Sequence of chain 1.B:
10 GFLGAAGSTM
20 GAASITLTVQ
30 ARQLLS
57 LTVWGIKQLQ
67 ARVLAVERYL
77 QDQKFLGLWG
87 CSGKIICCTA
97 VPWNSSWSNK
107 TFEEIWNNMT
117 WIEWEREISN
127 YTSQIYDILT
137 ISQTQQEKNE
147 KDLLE

Binding-site contacts:
Ligand atom C2 contacts residue ASN114 of chain 1.B at 2.6 Å.
Ligand atom O5 contacts residue ASN114 of chain 1.B at 2.2 Å (h-bond).
Ligand atom C8 contacts residue ASN114 of chain 1.B at 4.3 Å.
Ligand atom N2 contacts residue ASN113 of chain 1.B at 4.3 Å.
Ligand atom C5 contacts residue ASN114 of chain 1.B at 3.5 Å.
Ligand atom C4 contacts residue ASN114 of chain 1.B at 4.2 Å.
Ligand atom N2 contacts residue ASN114 of chain 1.B at 3.2 Å (h-bond).
Ligand atom C3 contacts residue ASN114 of chain 1.B at 3.9 Å.
Ligand atom C7 contacts residue ASN114 of chain 1.B at 4.3 Å.
Ligand atom O6 contacts residue ASN114 of chain 1.B at 4.5 Å.
Ligand atom C8 contacts residue ASN113 of chain 1.B at 3.2 Å.
Ligand atom C7 contacts residue ASN113 of chain 1.B at 4.2 Å.
Ligand atom C1 contacts residue ASN114 of chain 1.B at 1.4 Å.

This protein binds this small molecule.
Small molecule (SMILES): CC(=O)N[C@@H]1[C@@H](O)[C@H](O)[C@@H](CO)O[C@H]1O